Binding-site contacts:
Ligand atom C4 contacts residue VAL414 of chain 1.B at 4.0 Å (hydrophobic).
Ligand atom O5 contacts residue NAG1 of chain 1.LA at 3.4 Å.
Ligand atom O7 contacts residue ASN232 of chain 1.B at 3.9 Å.
Ligand atom C5 contacts residue VAL414 of chain 1.B at 3.6 Å (hydrophobic).
Ligand atom O6 contacts residue NAG1 of chain 1.LA at 4.2 Å.
Ligand atom C4 contacts residue ASN232 of chain 1.B at 4.2 Å.
Ligand atom C1 contacts residue VAL414 of chain 1.B at 4.2 Å (hydrophobic).
Ligand atom O7 contacts residue ASN346 of chain 1.B at 4.3 Å.
Ligand atom O5 contacts residue ASN232 of chain 1.B at 2.4 Å (h-bond).
Ligand atom O4 contacts residue VAL414 of chain 1.B at 3.9 Å.
Ligand atom C3 contacts residue SER415 of chain 1.B at 3.9 Å.
Ligand atom C3 contacts residue VAL414 of chain 1.B at 3.9 Å (hydrophobic).
Ligand atom N2 contacts residue ASN232 of chain 1.B at 2.8 Å (h-bond).
Ligand atom O6 contacts residue GLU181 of chain 1.B at 3.7 Å.
Ligand atom C5 contacts residue NAG1 of chain 1.LA at 3.8 Å.
Ligand atom O3 contacts residue CYS413 of chain 1.B at 4.1 Å.
Ligand atom O5 contacts residue VAL414 of chain 1.B at 4.3 Å.
Ligand atom O7 contacts residue VAL224 of chain 1.B at 4.2 Å.
Ligand atom N2 contacts residue SER415 of chain 1.B at 3.2 Å (h-bond).
Ligand atom C7 contacts residue ASN346 of chain 1.B at 4.0 Å.
Ligand atom O6 contacts residue VAL414 of chain 1.B at 4.5 Å.
Ligand atom O7 contacts residue PRO182 of chain 1.B at 3.6 Å.
Ligand atom C2 contacts residue ASN232 of chain 1.B at 2.4 Å.
Ligand atom C8 contacts residue LEU231 of chain 1.B at 3.8 Å (hydrophobic).
Ligand atom C8 contacts residue SER415 of chain 1.B at 4.2 Å.
Ligand atom C1 contacts residue SER415 of chain 1.B at 4.0 Å.
Ligand atom C1 contacts residue ASN232 of chain 1.B at 1.4 Å.
Ligand atom C1 contacts residue NAG1 of chain 1.LA at 4.1 Å.
Ligand atom C6 contacts residue GLU181 of chain 1.B at 3.4 Å.
Ligand atom C5 contacts residue GLU181 of chain 1.B at 4.3 Å.
Ligand atom C7 contacts residue SER415 of chain 1.B at 4.2 Å.
Ligand atom C8 contacts residue PHE345 of chain 1.B at 4.3 Å (hydrophobic).
Ligand atom C5 contacts residue ASN232 of chain 1.B at 3.7 Å.
Ligand atom O6 contacts residue SER179 of chain 1.B at 4.5 Å.
Ligand atom C7 contacts residue ASN232 of chain 1.B at 3.5 Å.
Ligand atom C6 contacts residue NAG1 of chain 1.LA at 3.6 Å.
Ligand atom C2 contacts residue SER415 of chain 1.B at 3.8 Å.
Ligand atom C3 contacts residue ASN232 of chain 1.B at 3.8 Å.
Ligand atom C8 contacts residue ASN346 of chain 1.B at 3.3 Å.

Sequence of chain 1.B:
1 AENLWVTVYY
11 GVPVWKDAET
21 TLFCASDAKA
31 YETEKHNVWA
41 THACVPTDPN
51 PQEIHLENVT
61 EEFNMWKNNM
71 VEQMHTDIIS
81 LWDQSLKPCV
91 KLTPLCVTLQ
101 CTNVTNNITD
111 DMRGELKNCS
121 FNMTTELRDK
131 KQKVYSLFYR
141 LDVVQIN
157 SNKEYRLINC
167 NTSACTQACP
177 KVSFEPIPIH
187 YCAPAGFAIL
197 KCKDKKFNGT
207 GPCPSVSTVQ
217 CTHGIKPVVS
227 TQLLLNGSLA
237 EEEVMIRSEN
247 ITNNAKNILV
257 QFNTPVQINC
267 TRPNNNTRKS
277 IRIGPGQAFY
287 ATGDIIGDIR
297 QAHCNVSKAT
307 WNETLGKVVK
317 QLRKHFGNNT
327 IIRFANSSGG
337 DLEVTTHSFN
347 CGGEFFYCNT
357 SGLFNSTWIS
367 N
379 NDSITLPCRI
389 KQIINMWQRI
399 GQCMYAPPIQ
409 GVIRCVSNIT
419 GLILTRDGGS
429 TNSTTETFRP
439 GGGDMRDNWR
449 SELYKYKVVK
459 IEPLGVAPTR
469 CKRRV

The protein below binds the small molecule below.
Small molecule (SMILES): CC(=O)N[C@H]1[C@H](O[C@H]2[C@H](O)[C@@H](NC(C)=O)CO[C@@H]2CO)O[C@H](CO)[C@@H](O[C@@H]2O[C@H](CO)[C@@H](O)[C@H](O[C@H]3O[C@H](CO)[C@@H](O)[C@H](O)[C@@H]3O)[C@@H]2O)[C@@H]1O